Sequence of chain 5.C:
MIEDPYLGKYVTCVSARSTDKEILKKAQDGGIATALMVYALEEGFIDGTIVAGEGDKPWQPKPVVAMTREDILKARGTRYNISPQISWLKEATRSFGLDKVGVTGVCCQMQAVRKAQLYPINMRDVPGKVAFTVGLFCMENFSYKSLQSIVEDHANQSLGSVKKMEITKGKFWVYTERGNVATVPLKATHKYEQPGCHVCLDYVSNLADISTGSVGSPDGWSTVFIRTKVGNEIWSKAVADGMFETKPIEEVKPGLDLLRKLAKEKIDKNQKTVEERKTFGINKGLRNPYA

Sequence of chain 5.A:
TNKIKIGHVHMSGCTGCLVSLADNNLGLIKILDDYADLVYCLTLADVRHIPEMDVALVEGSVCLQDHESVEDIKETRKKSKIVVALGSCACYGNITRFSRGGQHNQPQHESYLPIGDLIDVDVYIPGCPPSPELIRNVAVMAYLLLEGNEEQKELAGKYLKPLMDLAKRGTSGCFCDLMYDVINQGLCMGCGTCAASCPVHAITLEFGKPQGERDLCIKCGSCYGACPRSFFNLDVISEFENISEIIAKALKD

Sequence of chain 5.B:
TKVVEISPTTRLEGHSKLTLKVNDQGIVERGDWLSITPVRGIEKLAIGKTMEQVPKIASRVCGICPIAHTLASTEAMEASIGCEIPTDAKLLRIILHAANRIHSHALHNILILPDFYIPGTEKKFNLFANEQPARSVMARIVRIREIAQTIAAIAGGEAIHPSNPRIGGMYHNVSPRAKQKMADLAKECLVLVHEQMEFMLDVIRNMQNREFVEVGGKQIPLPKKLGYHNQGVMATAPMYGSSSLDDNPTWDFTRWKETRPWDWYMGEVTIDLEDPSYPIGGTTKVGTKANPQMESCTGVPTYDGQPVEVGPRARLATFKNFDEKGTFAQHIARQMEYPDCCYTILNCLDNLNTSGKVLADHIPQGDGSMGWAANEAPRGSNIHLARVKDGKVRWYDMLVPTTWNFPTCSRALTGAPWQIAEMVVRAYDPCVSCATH

Binding-site contacts:
Ligand atom C3 contacts residue TRP88 of chain 5.C at 4.3 Å (hydrophobic).
Ligand atom C2 contacts residue SER87 of chain 5.C at 4.3 Å.
Ligand atom O6 contacts residue TRP88 of chain 5.C at 3.8 Å.
Ligand atom C4 contacts residue SER87 of chain 5.C at 3.8 Å.
Ligand atom O6 contacts residue HIS172 of chain 5.B at 4.0 Å.
Ligand atom C2 contacts residue HIS218 of chain 5.A at 4.1 Å.
Ligand atom C4 contacts residue GLU91 of chain 5.C at 3.4 Å.
Ligand atom C1 contacts residue HIS218 of chain 5.A at 4.2 Å.
Ligand atom O5 contacts residue HIS172 of chain 5.B at 4.2 Å.
Ligand atom C1 contacts residue ILE220 of chain 5.A at 4.4 Å (hydrophobic).
Ligand atom C4 contacts residue TRP88 of chain 5.C at 3.6 Å (hydrophobic).
Ligand atom C3 contacts residue SER87 of chain 5.C at 4.1 Å.
Ligand atom C4 contacts residue HIS172 of chain 5.B at 4.2 Å.
Ligand atom O5 contacts residue GLU91 of chain 5.C at 4.4 Å.
Ligand atom O5 contacts residue HIS218 of chain 5.A at 3.0 Å (h-bond).

A protein and the small-molecule ligand that binds it are described below.
Small molecule (SMILES): C[C@@H](O)[C@@H](C)O